Binding-site contacts:
Ligand atom C3 contacts residue ASN61 of chain 1.B at 3.8 Å.
Ligand atom O6 contacts residue ASN61 of chain 1.B at 4.4 Å.
Ligand atom C2 contacts residue ASN61 of chain 1.B at 2.5 Å.
Ligand atom C7 contacts residue ASN61 of chain 1.B at 4.2 Å.
Ligand atom N2 contacts residue ASN61 of chain 1.B at 3.1 Å (h-bond).
Ligand atom C7 contacts residue PHE59 of chain 1.B at 4.3 Å (hydrophobic).
Ligand atom O5 contacts residue ASN61 of chain 1.B at 2.3 Å (h-bond).
Ligand atom C8 contacts residue PHE59 of chain 1.B at 3.4 Å (hydrophobic).
Ligand atom C4 contacts residue ASN61 of chain 1.B at 4.1 Å.
Ligand atom C1 contacts residue ASN61 of chain 1.B at 1.4 Å.
Ligand atom C5 contacts residue ASN61 of chain 1.B at 3.6 Å.

Sequence of chain 1.B:
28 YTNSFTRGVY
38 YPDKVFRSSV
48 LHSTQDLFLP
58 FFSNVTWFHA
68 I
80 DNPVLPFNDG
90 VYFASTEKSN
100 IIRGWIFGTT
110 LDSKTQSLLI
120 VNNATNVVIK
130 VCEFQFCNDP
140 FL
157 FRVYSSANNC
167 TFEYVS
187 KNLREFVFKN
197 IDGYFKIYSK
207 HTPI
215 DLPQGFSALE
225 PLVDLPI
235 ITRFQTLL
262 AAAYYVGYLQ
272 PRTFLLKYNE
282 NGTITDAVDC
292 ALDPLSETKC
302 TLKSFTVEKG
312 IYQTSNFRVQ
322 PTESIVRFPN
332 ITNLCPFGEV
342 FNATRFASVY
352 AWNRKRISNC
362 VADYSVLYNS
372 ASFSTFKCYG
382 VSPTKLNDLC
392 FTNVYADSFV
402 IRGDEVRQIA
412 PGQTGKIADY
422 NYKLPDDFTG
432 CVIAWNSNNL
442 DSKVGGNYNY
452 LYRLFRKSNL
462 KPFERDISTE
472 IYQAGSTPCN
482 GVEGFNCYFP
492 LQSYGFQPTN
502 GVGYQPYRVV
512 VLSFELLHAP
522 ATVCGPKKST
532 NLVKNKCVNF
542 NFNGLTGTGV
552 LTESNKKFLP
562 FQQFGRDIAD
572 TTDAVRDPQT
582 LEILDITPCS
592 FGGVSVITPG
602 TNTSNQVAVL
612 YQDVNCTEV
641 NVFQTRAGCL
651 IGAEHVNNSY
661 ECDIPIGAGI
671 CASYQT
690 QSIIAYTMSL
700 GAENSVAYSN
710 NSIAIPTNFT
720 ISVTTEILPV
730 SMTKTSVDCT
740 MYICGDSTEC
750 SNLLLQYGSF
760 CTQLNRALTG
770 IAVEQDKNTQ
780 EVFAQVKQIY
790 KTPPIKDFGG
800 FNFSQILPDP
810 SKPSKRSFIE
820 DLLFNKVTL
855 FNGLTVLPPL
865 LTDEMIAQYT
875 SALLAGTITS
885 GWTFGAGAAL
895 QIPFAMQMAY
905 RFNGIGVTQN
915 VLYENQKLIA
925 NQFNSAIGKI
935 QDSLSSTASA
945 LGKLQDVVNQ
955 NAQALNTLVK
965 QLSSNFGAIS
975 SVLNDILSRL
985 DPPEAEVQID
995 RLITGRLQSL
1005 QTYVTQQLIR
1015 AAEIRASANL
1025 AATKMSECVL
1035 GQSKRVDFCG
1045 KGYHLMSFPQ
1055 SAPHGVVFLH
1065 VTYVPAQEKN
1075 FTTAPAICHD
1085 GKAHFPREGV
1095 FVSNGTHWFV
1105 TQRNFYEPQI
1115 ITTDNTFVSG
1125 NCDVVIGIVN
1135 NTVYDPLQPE

A small-molecule ligand and the protein it binds are described below.
Small molecule (SMILES): CC(=O)N[C@@H]1[C@@H](O)[C@H](O)[C@@H](CO)O[C@H]1O